Binding-site contacts:
Ligand atom O2 contacts residue HIS310 of chain 2.A at 3.1 Å (h-bond).
Ligand atom C19 contacts residue LEU314 of chain 2.A at 3.6 Å (hydrophobic).
Ligand atom C7 contacts residue ARG317 of chain 2.A at 3.6 Å.
Ligand atom C14 contacts residue PHE166 of chain 2.A at 3.4 Å (hydrophobic).
Ligand atom C29 contacts residue SAH1 of chain 2.C at 3.2 Å.
Ligand atom O2 contacts residue LEU314 of chain 2.A at 3.8 Å.
Ligand atom C10 contacts residue LEU314 of chain 2.A at 3.6 Å (hydrophobic).
Ligand atom C4 contacts residue HIS310 of chain 2.A at 3.4 Å.
Ligand atom C11 contacts residue TRP116 of chain 2.A at 3.8 Å (hydrophobic).
Ligand atom C15 contacts residue MET318 of chain 2.A at 3.7 Å (hydrophobic).
Ligand atom C14 contacts residue MET318 of chain 2.A at 3.8 Å (hydrophobic).
Ligand atom O5 contacts residue PHE263 of chain 2.A at 3.9 Å.
Ligand atom C12 contacts residue MET318 of chain 2.A at 3.8 Å (hydrophobic).
Ligand atom C16 contacts residue MET318 of chain 2.A at 3.7 Å (hydrophobic).
Ligand atom C30 contacts residue SAH1 of chain 2.C at 3.0 Å.
Ligand atom O5 contacts residue SAH1 of chain 2.C at 3.8 Å.
Ligand atom C15 contacts residue PHE166 of chain 2.A at 3.4 Å (hydrophobic).
Ligand atom O6 contacts residue PHE263 of chain 2.A at 3.6 Å.
Ligand atom O5 contacts residue ASN267 of chain 2.A at 3.1 Å (h-bond).
Ligand atom C29 contacts residue PHE178 of chain 2.A at 3.4 Å (hydrophobic).
Ligand atom C24 contacts residue PHE263 of chain 2.A at 3.8 Å (hydrophobic).
Ligand atom C16 contacts residue ASN267 of chain 2.A at 3.8 Å.
Ligand atom C9 contacts residue TRP116 of chain 2.A at 3.6 Å (hydrophobic).
Ligand atom C6 contacts residue HIS310 of chain 2.A at 3.6 Å.
Ligand atom C1 contacts residue HIS310 of chain 2.A at 3.2 Å.
Ligand atom C17 contacts residue MET318 of chain 2.A at 3.8 Å (hydrophobic).
Ligand atom O7 contacts residue PHE263 of chain 2.A at 2.9 Å.
Ligand atom C26 contacts residue ASP173 of chain 2.A at 3.6 Å.
Ligand atom C7 contacts residue LEU313 of chain 2.A at 3.2 Å (hydrophobic).
Ligand atom O10 contacts residue ALA177 of chain 2.A at 2.9 Å.
Ligand atom C2 contacts residue HIS310 of chain 2.A at 2.6 Å.
Ligand atom N1 contacts residue SAH1 of chain 2.C at 3.7 Å.
Ligand atom C13 contacts residue MET318 of chain 2.A at 3.8 Å (hydrophobic).
Ligand atom C30 contacts residue PHE263 of chain 2.A at 3.0 Å (hydrophobic).
Ligand atom O3 contacts residue ARG317 of chain 2.A at 3.6 Å (salt-bridge).
Ligand atom C29 contacts residue LEU170 of chain 2.A at 3.7 Å (hydrophobic).
Ligand atom O4 contacts residue TRP116 of chain 2.A at 3.2 Å.
Ligand atom C3 contacts residue HIS310 of chain 2.A at 3.5 Å.
Ligand atom C10 contacts residue TRP116 of chain 2.A at 3.9 Å (hydrophobic).
Ligand atom O4 contacts residue ARG317 of chain 2.A at 3.9 Å.

Sequence of chain 2.A:
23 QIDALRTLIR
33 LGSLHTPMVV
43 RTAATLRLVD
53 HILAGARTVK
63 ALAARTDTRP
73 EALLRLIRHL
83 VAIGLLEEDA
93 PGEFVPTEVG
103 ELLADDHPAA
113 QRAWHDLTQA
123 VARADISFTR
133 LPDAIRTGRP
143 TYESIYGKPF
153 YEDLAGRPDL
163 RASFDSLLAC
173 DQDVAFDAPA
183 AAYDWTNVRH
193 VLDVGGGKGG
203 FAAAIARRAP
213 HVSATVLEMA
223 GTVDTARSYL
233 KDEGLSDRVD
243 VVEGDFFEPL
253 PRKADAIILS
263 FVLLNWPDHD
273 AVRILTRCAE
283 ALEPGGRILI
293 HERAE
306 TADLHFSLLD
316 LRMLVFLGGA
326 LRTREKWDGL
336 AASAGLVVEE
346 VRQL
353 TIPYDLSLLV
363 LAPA

The small molecule below binds the protein below.
Small molecule (SMILES): CC[C@@]1(O)C[C@H](O[C@H]2C[C@H](N(C)C)[C@H](O)[C@H](C)O2)c2c(cc3c(c2O)C(=O)c2c(O)cccc2C3=O)[C@H]1C(=O)OC